Binding-site contacts:
Ligand atom C1 contacts residue MET100 of chain 2.B at 4.2 Å (hydrophobic).
Ligand atom C5 contacts residue ARG132 of chain 2.B at 4.0 Å.
Ligand atom C6 contacts residue ARG132 of chain 2.B at 3.4 Å.
Ligand atom O5 contacts residue THR70 of chain 2.B at 3.8 Å.
Ligand atom O7 contacts residue ASN68 of chain 2.B at 3.5 Å (h-bond).
Ligand atom C5 contacts residue THR70 of chain 2.B at 3.9 Å.
Ligand atom C4 contacts residue ASN68 of chain 2.B at 4.2 Å.
Ligand atom C3 contacts residue ASN68 of chain 2.B at 3.8 Å.
Ligand atom C8 contacts residue GLY69 of chain 2.B at 3.0 Å.
Ligand atom O5 contacts residue MET100 of chain 2.B at 3.7 Å.
Ligand atom C8 contacts residue HIS67 of chain 2.B at 3.8 Å.
Ligand atom C5 contacts residue ASN68 of chain 2.B at 3.6 Å.
Ligand atom C7 contacts residue GLY69 of chain 2.B at 4.2 Å.
Ligand atom C2 contacts residue ASN68 of chain 2.B at 2.5 Å.
Ligand atom O6 contacts residue ARG132 of chain 2.B at 3.6 Å.
Ligand atom O5 contacts residue ASN68 of chain 2.B at 2.4 Å (h-bond).
Ligand atom C7 contacts residue ASN68 of chain 2.B at 3.2 Å.
Ligand atom C8 contacts residue THR70 of chain 2.B at 4.3 Å.
Ligand atom O6 contacts residue MET100 of chain 2.B at 4.4 Å.
Ligand atom C8 contacts residue ASN68 of chain 2.B at 3.1 Å.
Ligand atom C1 contacts residue THR70 of chain 2.B at 3.2 Å.
Ligand atom C2 contacts residue THR70 of chain 2.B at 4.0 Å.
Ligand atom C3 contacts residue THR70 of chain 2.B at 4.4 Å.
Ligand atom C4 contacts residue ARG132 of chain 2.B at 3.9 Å.
Ligand atom N2 contacts residue THR70 of chain 2.B at 4.0 Å.
Ligand atom O4 contacts residue ARG132 of chain 2.B at 2.8 Å (salt-bridge).
Ligand atom O7 contacts residue HIS67 of chain 2.B at 4.2 Å.
Ligand atom C1 contacts residue ASN68 of chain 2.B at 1.4 Å.
Ligand atom N2 contacts residue ASN68 of chain 2.B at 3.0 Å (h-bond).

Sequence of chain 2.B:
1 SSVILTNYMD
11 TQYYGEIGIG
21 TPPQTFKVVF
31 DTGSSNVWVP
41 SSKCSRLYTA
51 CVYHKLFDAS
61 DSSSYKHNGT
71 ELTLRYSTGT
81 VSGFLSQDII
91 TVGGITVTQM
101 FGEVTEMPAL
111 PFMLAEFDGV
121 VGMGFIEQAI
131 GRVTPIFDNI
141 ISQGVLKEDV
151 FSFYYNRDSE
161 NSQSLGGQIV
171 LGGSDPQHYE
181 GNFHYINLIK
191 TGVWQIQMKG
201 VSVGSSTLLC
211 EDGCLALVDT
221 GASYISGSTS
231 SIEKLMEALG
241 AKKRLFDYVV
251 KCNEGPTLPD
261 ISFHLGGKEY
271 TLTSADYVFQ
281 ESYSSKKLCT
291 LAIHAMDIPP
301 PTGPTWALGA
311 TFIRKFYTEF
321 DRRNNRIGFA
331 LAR

The small molecule below binds the protein below.
Small molecule (SMILES): CC(=O)N[C@@H]1[C@@H](O)[C@H](O)[C@@H](CO)O[C@H]1O